This protein binds this small molecule.
Small molecule (SMILES): Cc1cc(N)nc(C[C@@H]2CNC[C@@H]2OCCCCCc2cccc(N)n2)c1

Sequence of chain 1.A:
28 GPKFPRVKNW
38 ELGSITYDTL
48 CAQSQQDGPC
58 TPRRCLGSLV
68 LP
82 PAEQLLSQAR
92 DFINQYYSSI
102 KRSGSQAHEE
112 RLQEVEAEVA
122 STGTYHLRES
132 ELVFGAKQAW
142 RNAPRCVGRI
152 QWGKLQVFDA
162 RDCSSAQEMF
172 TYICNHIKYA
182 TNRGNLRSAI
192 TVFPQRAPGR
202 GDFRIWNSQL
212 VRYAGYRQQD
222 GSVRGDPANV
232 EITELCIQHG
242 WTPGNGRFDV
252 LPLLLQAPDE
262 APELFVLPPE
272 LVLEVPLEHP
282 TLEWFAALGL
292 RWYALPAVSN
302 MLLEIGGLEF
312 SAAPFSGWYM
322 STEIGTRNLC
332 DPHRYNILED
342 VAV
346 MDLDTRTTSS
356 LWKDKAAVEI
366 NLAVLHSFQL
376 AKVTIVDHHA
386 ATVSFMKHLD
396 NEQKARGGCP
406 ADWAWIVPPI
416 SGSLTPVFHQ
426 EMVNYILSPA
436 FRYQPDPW

Binding-site contacts:
Ligand atom C11 contacts residue HEM1 of chain 1.C at 3.3 Å.
Ligand atom N22 contacts residue GLU324 of chain 1.A at 2.9 Å (salt-bridge).
Ligand atom C14 contacts residue GLU324 of chain 1.A at 3.5 Å.
Ligand atom N22 contacts residue TRP319 of chain 1.A at 2.8 Å (h-bond).
Ligand atom C26 contacts residue GLU324 of chain 1.A at 3.6 Å.
Ligand atom N02 contacts residue TYR438 of chain 1.A at 3.7 Å.
Ligand atom C24 contacts residue HEM1 of chain 1.C at 3.8 Å.
Ligand atom N21 contacts residue GLU324 of chain 1.A at 2.7 Å (salt-bridge).
Ligand atom C22 contacts residue TRP319 of chain 1.A at 3.8 Å (hydrophobic).
Ligand atom C12 contacts residue HEM1 of chain 1.C at 3.6 Å.
Ligand atom C2' contacts residue TRP410 of chain 1.A at 3.7 Å (hydrophobic).
Ligand atom C13 contacts residue HEM1 of chain 1.C at 3.7 Å.
Ligand atom C06 contacts residue HEM1 of chain 1.C at 3.6 Å.
Ligand atom N1' contacts residue H4B1 of chain 1.D at 3.6 Å.
Ligand atom C2' contacts residue H4B1 of chain 1.D at 3.6 Å.
Ligand atom C04 contacts residue TYR438 of chain 1.A at 3.6 Å (hydrophobic).
Ligand atom C22 contacts residue GLU324 of chain 1.A at 3.5 Å.
Ligand atom C02 contacts residue TYR438 of chain 1.A at 3.2 Å (hydrophobic).
Ligand atom C03 contacts residue TYR438 of chain 1.A at 3.3 Å (hydrophobic).
Ligand atom C03 contacts residue ASN301 of chain 1.A at 3.7 Å.
Ligand atom N02 contacts residue MET302 of chain 1.A at 3.7 Å.
Ligand atom C25 contacts residue VAL299 of chain 1.A at 3.6 Å (hydrophobic).
Ligand atom C13 contacts residue VAL299 of chain 1.A at 3.8 Å (hydrophobic).
Ligand atom C05 contacts residue TYR438 of chain 1.A at 3.8 Å (hydrophobic).
Ligand atom N02 contacts residue ASN301 of chain 1.A at 3.1 Å (h-bond).
Ligand atom C08 contacts residue VAL67 of chain 1.A at 3.8 Å (hydrophobic).
Ligand atom N01 contacts residue TYR438 of chain 1.A at 3.2 Å.
Ligand atom C08 contacts residue TRP410 of chain 1.A at 3.8 Å (hydrophobic).
Ligand atom C06 contacts residue TYR438 of chain 1.A at 3.5 Å (hydrophobic).
Ligand atom C22 contacts residue HEM1 of chain 1.C at 3.8 Å.
Ligand atom O09 contacts residue HEM1 of chain 1.C at 3.4 Å (h-bond).
Ligand atom N22 contacts residue TYR320 of chain 1.A at 3.7 Å.
Ligand atom N01 contacts residue HEM1 of chain 1.C at 2.6 Å (h-bond).
Ligand atom C23 contacts residue HEM1 of chain 1.C at 3.3 Å.
Ligand atom N02 contacts residue HEM1 of chain 1.C at 3.0 Å (h-bond).
Ligand atom C02 contacts residue HEM1 of chain 1.C at 3.2 Å.
Ligand atom C10 contacts residue HEM1 of chain 1.C at 3.8 Å.
Ligand atom N21 contacts residue PRO297 of chain 1.A at 3.8 Å.
Ligand atom N22 contacts residue HEM1 of chain 1.C at 3.4 Å.
Ligand atom C08 contacts residue TYR438 of chain 1.A at 3.4 Å (hydrophobic).